This protein binds this small molecule.
Small molecule (SMILES): CCOc1noc2cc(OCCC3CCN(c4ccc(C)nn4)CC3)ccc12

Binding-site contacts:
Ligand atom C21 contacts residue ILE123 of chain 24.A at 3.8 Å (hydrophobic).
Ligand atom O16 contacts residue ILE99 of chain 24.A at 3.6 Å.
Ligand atom C18 contacts residue ILE99 of chain 24.A at 3.8 Å (hydrophobic).
Ligand atom O23 contacts residue LEU216 of chain 24.A at 3.7 Å.
Ligand atom C28 contacts residue TYR143 of chain 24.A at 3.4 Å (hydrophobic).
Ligand atom C03 contacts residue ASN211 of chain 24.A at 3.1 Å.
Ligand atom C18 contacts residue TYR145 of chain 24.A at 3.8 Å (hydrophobic).
Ligand atom C14 contacts residue HIS237 of chain 24.A at 3.5 Å.
Ligand atom C18 contacts residue LEU182 of chain 24.A at 3.2 Å (hydrophobic).
Ligand atom C12 contacts residue ILE99 of chain 24.A at 3.7 Å (hydrophobic).
Ligand atom C28 contacts residue TYR145 of chain 24.A at 3.3 Å (hydrophobic).
Ligand atom C15 contacts residue LEU182 of chain 24.A at 3.7 Å (hydrophobic).
Ligand atom N07 contacts residue LEU101 of chain 24.A at 3.7 Å.
Ligand atom C22 contacts residue ILE99 of chain 24.A at 3.9 Å (hydrophobic).
Ligand atom C25 contacts residue PHE180 of chain 24.A at 3.5 Å (hydrophobic).
Ligand atom C04 contacts residue MET213 of chain 24.A at 3.9 Å (hydrophobic).
Ligand atom C01 contacts residue TYR192 of chain 24.A at 2.9 Å (hydrophobic).
Ligand atom C28 contacts residue ALA167 of chain 24.A at 3.1 Å (hydrophobic).
Ligand atom C09 contacts residue TYR191 of chain 24.A at 3.6 Å (hydrophobic).
Ligand atom C15 contacts residue ILE123 of chain 24.A at 3.6 Å (hydrophobic).
Ligand atom C27 contacts residue PHE180 of chain 24.A at 3.2 Å (hydrophobic).
Ligand atom N06 contacts residue LEU101 of chain 24.A at 3.2 Å.
Ligand atom C19 contacts residue TYR145 of chain 24.A at 3.2 Å (hydrophobic).
Ligand atom C01 contacts residue THR207 of chain 24.A at 2.9 Å.
Ligand atom C17 contacts residue LEU182 of chain 24.A at 3.7 Å (hydrophobic).
Ligand atom N24 contacts residue PHE180 of chain 24.A at 3.6 Å.
Ligand atom C19 contacts residue LEU182 of chain 24.A at 3.6 Å (hydrophobic).
Ligand atom C22 contacts residue ILE123 of chain 24.A at 3.6 Å (hydrophobic).
Ligand atom C14 contacts residue SER121 of chain 24.A at 3.5 Å.
Ligand atom C09 contacts residue LEU101 of chain 24.A at 3.8 Å (hydrophobic).
Ligand atom O26 contacts residue TYR145 of chain 24.A at 3.2 Å.
Ligand atom N24 contacts residue LEU216 of chain 24.A at 3.5 Å.
Ligand atom O26 contacts residue PHE180 of chain 24.A at 3.7 Å.
Ligand atom C10 contacts residue TYR191 of chain 24.A at 3.7 Å (hydrophobic).
Ligand atom C28 contacts residue MET144 of chain 24.A at 3.8 Å (hydrophobic).
Ligand atom C17 contacts residue ILE99 of chain 24.A at 3.8 Å (hydrophobic).
Ligand atom N08 contacts residue LEU101 of chain 24.A at 3.8 Å.
Ligand atom C05 contacts residue LEU101 of chain 24.A at 3.9 Å (hydrophobic).
Ligand atom C13 contacts residue MET213 of chain 24.A at 3.4 Å (hydrophobic).
Ligand atom C04 contacts residue ASN211 of chain 24.A at 3.4 Å.

Sequence of chain 24.A:
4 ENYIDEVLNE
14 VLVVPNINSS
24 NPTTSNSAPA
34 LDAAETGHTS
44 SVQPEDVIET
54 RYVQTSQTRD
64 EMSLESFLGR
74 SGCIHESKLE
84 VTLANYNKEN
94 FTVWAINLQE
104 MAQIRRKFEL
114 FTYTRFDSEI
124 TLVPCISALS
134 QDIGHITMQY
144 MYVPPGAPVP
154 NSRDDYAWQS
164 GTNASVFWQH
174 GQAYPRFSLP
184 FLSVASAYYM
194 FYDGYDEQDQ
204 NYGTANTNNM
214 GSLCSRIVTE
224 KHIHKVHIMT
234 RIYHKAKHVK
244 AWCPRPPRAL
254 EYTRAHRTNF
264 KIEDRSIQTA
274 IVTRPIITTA